Binding-site contacts:
Ligand atom C7 contacts residue ARG14 of chain 1.A at 4.1 Å.
Ligand atom C2 contacts residue CYS10 of chain 1.A at 4.2 Å (hydrophobic).
Ligand atom S1 contacts residue GLU108 of chain 1.A at 3.9 Å.
Ligand atom C8 contacts residue ASP81 of chain 1.A at 3.8 Å.
Ligand atom C8 contacts residue ARG219 of chain 1.A at 3.5 Å.
Ligand atom C6 contacts residue ILE266 of chain 1.A at 4.3 Å (hydrophobic).
Ligand atom C7 contacts residue CYS10 of chain 1.A at 3.3 Å (hydrophobic).
Ligand atom C5 contacts residue ARG14 of chain 1.A at 4.4 Å.
Ligand atom C6 contacts residue GLN264 of chain 1.A at 3.1 Å.
Ligand atom C3 contacts residue CYS10 of chain 1.A at 3.3 Å (hydrophobic).
Ligand atom C4 contacts residue ASN128 of chain 1.A at 4.4 Å.
Ligand atom S1 contacts residue CYS10 of chain 1.A at 2.0 Å (h-bond).
Ligand atom C9 contacts residue ILE130 of chain 1.A at 3.8 Å (hydrophobic).
Ligand atom C9 contacts residue THR132 of chain 1.A at 3.9 Å.
Ligand atom C9 contacts residue ASP81 of chain 1.A at 3.9 Å.
Ligand atom C4 contacts residue ARG14 of chain 1.A at 3.7 Å.
Ligand atom C2 contacts residue ILE130 of chain 1.A at 4.3 Å (hydrophobic).
Ligand atom C2 contacts residue ASP81 of chain 1.A at 4.2 Å.
Ligand atom S1 contacts residue THR11 of chain 1.A at 3.4 Å (h-bond).
Ligand atom C4 contacts residue CYS10 of chain 1.A at 2.9 Å (hydrophobic).
Ligand atom C6 contacts residue ARG14 of chain 1.A at 4.0 Å.
Ligand atom S1 contacts residue ASN128 of chain 1.A at 3.5 Å (h-bond).
Ligand atom O1 contacts residue ARG255 of chain 1.A at 3.7 Å.
Ligand atom S1 contacts residue ILE130 of chain 1.A at 4.3 Å.
Ligand atom C5 contacts residue CYS10 of chain 1.A at 3.8 Å (hydrophobic).

This protein binds this small molecule.
Small molecule (SMILES): CC1(C)C=C(CSS(C)(=O)=O)C(C)(C)N1[O]

Sequence of chain 1.A:
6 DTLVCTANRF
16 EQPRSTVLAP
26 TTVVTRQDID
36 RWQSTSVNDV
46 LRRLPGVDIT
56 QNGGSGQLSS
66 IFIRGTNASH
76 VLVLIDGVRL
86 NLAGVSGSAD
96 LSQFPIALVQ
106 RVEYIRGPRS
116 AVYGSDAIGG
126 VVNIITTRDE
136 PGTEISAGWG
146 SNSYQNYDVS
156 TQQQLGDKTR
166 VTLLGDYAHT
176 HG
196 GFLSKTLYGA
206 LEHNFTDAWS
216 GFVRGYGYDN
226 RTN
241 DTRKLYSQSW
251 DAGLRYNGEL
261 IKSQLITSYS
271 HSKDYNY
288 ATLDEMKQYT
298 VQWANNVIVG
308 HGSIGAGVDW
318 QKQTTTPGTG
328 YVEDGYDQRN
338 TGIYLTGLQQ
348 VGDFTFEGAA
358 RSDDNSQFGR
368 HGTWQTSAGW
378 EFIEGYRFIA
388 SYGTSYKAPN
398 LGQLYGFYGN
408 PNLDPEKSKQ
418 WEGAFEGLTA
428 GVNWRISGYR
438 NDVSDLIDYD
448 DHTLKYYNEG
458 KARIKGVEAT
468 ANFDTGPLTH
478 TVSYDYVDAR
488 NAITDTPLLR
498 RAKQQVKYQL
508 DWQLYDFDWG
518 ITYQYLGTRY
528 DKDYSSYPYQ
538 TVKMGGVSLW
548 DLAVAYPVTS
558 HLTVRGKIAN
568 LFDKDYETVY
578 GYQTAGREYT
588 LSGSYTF